The protein below binds the small molecule below.
Small molecule (SMILES): CC(=O)N[C@@H]1[C@@H](O)[C@H](O)[C@@H](CO)O[C@H]1O

Binding-site contacts:
Ligand atom O6 contacts residue ASN99 of chain 1.B at 3.9 Å.
Ligand atom C7 contacts residue SER101 of chain 1.B at 4.3 Å.
Ligand atom C8 contacts residue SER101 of chain 1.B at 3.7 Å.
Ligand atom C4 contacts residue ASN99 of chain 1.B at 4.2 Å.
Ligand atom C6 contacts residue ASN99 of chain 1.B at 4.4 Å.
Ligand atom O7 contacts residue SER101 of chain 1.B at 4.0 Å.
Ligand atom C2 contacts residue ASN99 of chain 1.B at 2.5 Å.
Ligand atom N2 contacts residue ASN99 of chain 1.B at 2.9 Å (h-bond).
Ligand atom C3 contacts residue ASN99 of chain 1.B at 3.8 Å.
Ligand atom C7 contacts residue ASN99 of chain 1.B at 3.5 Å.
Ligand atom C1 contacts residue ASN99 of chain 1.B at 1.4 Å.
Ligand atom C1 contacts residue LYS98 of chain 1.B at 4.5 Å.
Ligand atom C8 contacts residue PHE100 of chain 1.B at 3.4 Å (hydrophobic).
Ligand atom C8 contacts residue ASN99 of chain 1.B at 3.2 Å.
Ligand atom C5 contacts residue ASN99 of chain 1.B at 3.6 Å.
Ligand atom O5 contacts residue ASN99 of chain 1.B at 2.4 Å (h-bond).

Sequence of chain 1.B:
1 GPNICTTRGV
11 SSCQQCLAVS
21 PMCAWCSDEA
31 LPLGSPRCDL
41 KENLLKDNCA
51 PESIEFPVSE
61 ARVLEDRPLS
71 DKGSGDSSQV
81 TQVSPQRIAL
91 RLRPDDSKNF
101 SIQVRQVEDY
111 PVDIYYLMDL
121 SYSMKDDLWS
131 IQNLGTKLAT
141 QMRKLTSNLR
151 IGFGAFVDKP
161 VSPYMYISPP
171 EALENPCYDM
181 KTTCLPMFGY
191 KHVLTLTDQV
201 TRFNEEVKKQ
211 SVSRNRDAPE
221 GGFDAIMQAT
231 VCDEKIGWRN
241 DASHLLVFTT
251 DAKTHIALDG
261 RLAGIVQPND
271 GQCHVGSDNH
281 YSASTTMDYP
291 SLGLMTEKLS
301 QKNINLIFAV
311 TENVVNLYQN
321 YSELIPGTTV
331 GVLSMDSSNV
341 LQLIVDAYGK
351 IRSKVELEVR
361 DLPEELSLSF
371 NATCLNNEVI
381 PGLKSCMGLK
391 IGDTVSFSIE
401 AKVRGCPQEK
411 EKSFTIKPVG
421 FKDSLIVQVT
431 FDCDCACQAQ